The protein below binds the small molecule below.
Small molecule (SMILES): CC(=O)N[C@@H]1[C@@H](O)[C@H](O)[C@@H](CO)O[C@H]1O

Sequence of chain 3.A:
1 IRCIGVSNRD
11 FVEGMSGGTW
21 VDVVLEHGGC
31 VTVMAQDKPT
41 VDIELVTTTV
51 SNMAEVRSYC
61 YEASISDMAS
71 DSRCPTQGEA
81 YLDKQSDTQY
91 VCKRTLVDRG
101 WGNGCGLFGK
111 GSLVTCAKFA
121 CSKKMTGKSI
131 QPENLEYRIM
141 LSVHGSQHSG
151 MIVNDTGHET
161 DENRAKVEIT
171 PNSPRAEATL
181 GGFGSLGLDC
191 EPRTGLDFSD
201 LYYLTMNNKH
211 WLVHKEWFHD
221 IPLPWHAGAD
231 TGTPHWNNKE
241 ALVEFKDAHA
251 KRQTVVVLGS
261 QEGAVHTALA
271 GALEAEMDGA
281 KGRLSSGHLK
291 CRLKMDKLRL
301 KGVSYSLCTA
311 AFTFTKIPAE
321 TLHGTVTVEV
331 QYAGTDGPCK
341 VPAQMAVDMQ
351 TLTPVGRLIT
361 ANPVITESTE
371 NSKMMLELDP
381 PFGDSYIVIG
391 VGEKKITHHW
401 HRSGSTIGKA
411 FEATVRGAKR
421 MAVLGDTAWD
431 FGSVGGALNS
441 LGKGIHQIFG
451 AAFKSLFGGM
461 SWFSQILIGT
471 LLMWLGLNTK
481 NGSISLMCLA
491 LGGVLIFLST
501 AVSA

Binding-site contacts:
Ligand atom O5 contacts residue MET151 of chain 3.A at 3.9 Å.
Ligand atom N2 contacts residue THR156 of chain 3.A at 4.3 Å.
Ligand atom C2 contacts residue ASN154 of chain 3.A at 2.5 Å.
Ligand atom C2 contacts residue THR156 of chain 3.A at 4.2 Å.
Ligand atom O7 contacts residue ASN154 of chain 3.A at 4.3 Å.
Ligand atom C1 contacts residue THR156 of chain 3.A at 3.2 Å.
Ligand atom C7 contacts residue ASN154 of chain 3.A at 3.3 Å.
Ligand atom C1 contacts residue ASN154 of chain 3.A at 1.4 Å.
Ligand atom C3 contacts residue ASN154 of chain 3.A at 3.8 Å.
Ligand atom O5 contacts residue THR156 of chain 3.A at 3.9 Å.
Ligand atom C4 contacts residue ASN154 of chain 3.A at 4.3 Å.
Ligand atom O6 contacts residue MET151 of chain 3.A at 4.0 Å.
Ligand atom N2 contacts residue ASN154 of chain 3.A at 2.9 Å (h-bond).
Ligand atom C3 contacts residue THR156 of chain 3.A at 4.5 Å.
Ligand atom C5 contacts residue ASN154 of chain 3.A at 3.7 Å.
Ligand atom C5 contacts residue THR156 of chain 3.A at 4.1 Å.
Ligand atom O5 contacts residue ASN154 of chain 3.A at 2.3 Å (h-bond).
Ligand atom C8 contacts residue ASN154 of chain 3.A at 2.8 Å.
Ligand atom C6 contacts residue MET151 of chain 3.A at 4.0 Å (hydrophobic).